Binding-site contacts:
Ligand atom O6 contacts residue PRO81 of chain 1.D at 4.2 Å.
Ligand atom O5 contacts residue ASN219 of chain 1.D at 2.4 Å (h-bond).
Ligand atom C5 contacts residue PHE80 of chain 1.D at 4.1 Å (hydrophobic).
Ligand atom C2 contacts residue ASN219 of chain 1.D at 2.5 Å.
Ligand atom C3 contacts residue ASN219 of chain 1.D at 3.8 Å.
Ligand atom C5 contacts residue ASN219 of chain 1.D at 3.7 Å.
Ligand atom O6 contacts residue PHE80 of chain 1.D at 3.1 Å.
Ligand atom O6 contacts residue PRO79 of chain 1.D at 4.0 Å.
Ligand atom C1 contacts residue ASN219 of chain 1.D at 1.4 Å.
Ligand atom C7 contacts residue ASN219 of chain 1.D at 3.5 Å.
Ligand atom O5 contacts residue ARG82 of chain 1.D at 4.0 Å.
Ligand atom C4 contacts residue ASN219 of chain 1.D at 4.2 Å.
Ligand atom C6 contacts residue PHE80 of chain 1.D at 3.5 Å (hydrophobic).
Ligand atom O5 contacts residue PHE80 of chain 1.D at 3.6 Å.
Ligand atom N2 contacts residue ASN219 of chain 1.D at 3.0 Å (h-bond).
Ligand atom C2 contacts residue ARG82 of chain 1.D at 4.4 Å.
Ligand atom C1 contacts residue ARG82 of chain 1.D at 4.0 Å.
Ligand atom O7 contacts residue ASN219 of chain 1.D at 3.1 Å (h-bond).

The small molecule below binds the protein below.
Small molecule (SMILES): CC(=O)N[C@H]1CO[C@H](CO)[C@@H](O)[C@@H]1O[C@@H]1O[C@@H](C)[C@@H](O)[C@@H](O)[C@@H]1O

Sequence of chain 1.D:
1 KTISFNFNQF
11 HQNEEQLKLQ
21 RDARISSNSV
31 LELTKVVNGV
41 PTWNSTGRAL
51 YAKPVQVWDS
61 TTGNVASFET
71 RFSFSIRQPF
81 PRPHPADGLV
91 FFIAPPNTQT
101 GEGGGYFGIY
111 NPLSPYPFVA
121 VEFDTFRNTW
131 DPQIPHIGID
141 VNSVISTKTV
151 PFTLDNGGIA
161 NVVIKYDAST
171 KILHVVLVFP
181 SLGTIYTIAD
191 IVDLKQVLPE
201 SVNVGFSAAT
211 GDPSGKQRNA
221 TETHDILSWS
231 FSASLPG